A protein and the small-molecule ligand that binds it are described below.
Small molecule (SMILES): O=C(NCCN1CCOCC1)Nc1cccc(-c2ccc3nc(NC(=O)C4CC4)sc3n2)c1

Binding-site contacts:
Ligand atom CAK contacts residue SER188 of chain 1.D at 3.5 Å.
Ligand atom CAZ contacts residue ASP185 of chain 1.D at 3.8 Å.
Ligand atom CBD contacts residue LEU172 of chain 1.D at 3.3 Å (hydrophobic).
Ligand atom CAG contacts residue ALA64 of chain 1.D at 3.6 Å (hydrophobic).
Ligand atom NAQ contacts residue LEU119 of chain 1.D at 3.4 Å (h-bond).
Ligand atom NAT contacts residue ASP185 of chain 1.D at 3.3 Å.
Ligand atom CBC contacts residue ILE43 of chain 1.D at 3.6 Å (hydrophobic).
Ligand atom OAA contacts residue LYS66 of chain 1.D at 3.8 Å.
Ligand atom SAW contacts residue ILE43 of chain 1.D at 3.6 Å.
Ligand atom CAD contacts residue LYS66 of chain 1.D at 3.4 Å.
Ligand atom OAV contacts residue SER188 of chain 1.D at 3.0 Å (h-bond).
Ligand atom NAQ contacts residue LEU172 of chain 1.D at 3.6 Å.
Ligand atom CAN contacts residue ASP185 of chain 1.D at 3.8 Å.
Ligand atom NAS contacts residue ASP185 of chain 1.D at 3.4 Å (salt-bridge).
Ligand atom CAG contacts residue LEU172 of chain 1.D at 3.7 Å (hydrophobic).
Ligand atom CAY contacts residue SER120 of chain 1.D at 3.8 Å.
Ligand atom CAX contacts residue ASP185 of chain 1.D at 3.7 Å.
Ligand atom CAM contacts residue LEU119 of chain 1.D at 3.3 Å (hydrophobic).
Ligand atom OAA contacts residue PHE48 of chain 1.D at 3.4 Å.
Ligand atom CBD contacts residue ALA64 of chain 1.D at 3.7 Å (hydrophobic).
Ligand atom CAE contacts residue PHE116 of chain 1.D at 3.8 Å (hydrophobic).
Ligand atom CAG contacts residue GLU117 of chain 1.D at 3.7 Å.
Ligand atom CAK contacts residue ASP185 of chain 1.D at 3.4 Å.
Ligand atom CAN contacts residue PHE48 of chain 1.D at 3.3 Å (hydrophobic).
Ligand atom CAD contacts residue ASP185 of chain 1.D at 3.6 Å.
Ligand atom NBG contacts residue ASP185 of chain 1.D at 2.9 Å (salt-bridge).
Ligand atom CAC contacts residue PHE116 of chain 1.D at 3.7 Å (hydrophobic).
Ligand atom NAU contacts residue MET118 of chain 1.D at 3.6 Å.
Ligand atom NAU contacts residue ILE43 of chain 1.D at 3.7 Å.
Ligand atom OAV contacts residue ASP185 of chain 1.D at 3.0 Å (salt-bridge).
Ligand atom CAO contacts residue ASP185 of chain 1.D at 3.7 Å.
Ligand atom CAC contacts residue LYS66 of chain 1.D at 3.4 Å.
Ligand atom NAU contacts residue SER120 of chain 1.D at 3.7 Å.
Ligand atom CAP contacts residue ASP185 of chain 1.D at 3.3 Å.
Ligand atom NAU contacts residue LEU119 of chain 1.D at 3.1 Å (h-bond).
Ligand atom CAL contacts residue TYR121 of chain 1.D at 3.5 Å (hydrophobic).
Ligand atom CAM contacts residue SER120 of chain 1.D at 3.6 Å.
Ligand atom CAI contacts residue PHE48 of chain 1.D at 3.6 Å (hydrophobic).
Ligand atom CBE contacts residue LEU172 of chain 1.D at 3.5 Å (hydrophobic).
Ligand atom CBC contacts residue LEU119 of chain 1.D at 3.7 Å (hydrophobic).

Sequence of chain 1.D:
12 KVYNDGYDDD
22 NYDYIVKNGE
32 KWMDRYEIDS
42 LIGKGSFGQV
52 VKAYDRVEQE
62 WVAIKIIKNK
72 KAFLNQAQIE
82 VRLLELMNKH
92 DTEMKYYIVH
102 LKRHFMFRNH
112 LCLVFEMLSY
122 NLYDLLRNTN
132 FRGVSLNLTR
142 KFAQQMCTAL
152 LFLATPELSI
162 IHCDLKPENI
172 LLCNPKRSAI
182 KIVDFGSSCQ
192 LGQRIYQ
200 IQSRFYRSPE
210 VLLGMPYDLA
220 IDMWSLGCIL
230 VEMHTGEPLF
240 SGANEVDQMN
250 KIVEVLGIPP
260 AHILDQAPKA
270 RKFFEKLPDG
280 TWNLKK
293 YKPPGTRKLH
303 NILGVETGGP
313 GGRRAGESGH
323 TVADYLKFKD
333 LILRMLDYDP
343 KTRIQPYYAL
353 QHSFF